A small-molecule ligand and the protein it binds are described below.
Small molecule (SMILES): C[C@@H]1CC[C@@]2(OC1)O[C@H]1[C@@H](O)[C@H]3[C@@H]4CC[C@H]5C[C@@H](O[C@@H]6O[C@H](CO)[C@H](O[C@@H]7O[C@H](CO)[C@@H](O)[C@H](O[C@@H]8OC[C@@H](O)[C@H](O)[C@H]8O)[C@H]7O[C@@H]7O[C@H](CO)[C@H](O)[C@H](O[C@@H]8O[C@H](CO)[C@@H](O)[C@H](O)[C@H]8O)[C@H]7O)[C@H](O)[C@H]6O)[C@H](O)C[C@]5(C)[C@H]4CC[C@]3(C)[C@H]1[C@@H]2C

Binding-site contacts:
Ligand atom C19 contacts residue THR849 of chain 1.C at 4.0 Å.
Ligand atom C85 contacts residue GLY841 of chain 1.C at 4.3 Å.
Ligand atom C10 contacts residue ILE845 of chain 1.C at 4.5 Å (hydrophobic).
Ligand atom O78 contacts residue ASP850 of chain 1.C at 4.5 Å.
Ligand atom C02 contacts residue LEU840 of chain 1.C at 4.3 Å (hydrophobic).
Ligand atom C01 contacts residue LEU840 of chain 1.C at 4.5 Å (hydrophobic).
Ligand atom C17 contacts residue ILE845 of chain 1.C at 4.2 Å (hydrophobic).
Ligand atom O82 contacts residue ILE845 of chain 1.C at 3.9 Å.
Ligand atom O84 contacts residue GLY844 of chain 1.C at 4.5 Å.
Ligand atom C81 contacts residue GLY844 of chain 1.C at 3.3 Å.
Ligand atom C18 contacts residue THR849 of chain 1.C at 4.2 Å.
Ligand atom C24 contacts residue THR849 of chain 1.C at 4.5 Å.
Ligand atom C02 contacts residue GLY841 of chain 1.C at 4.2 Å.
Ligand atom C81 contacts residue ILE845 of chain 1.C at 4.3 Å (hydrophobic).
Ligand atom C27 contacts residue ASP850 of chain 1.C at 4.5 Å.
Ligand atom C85 contacts residue LEU840 of chain 1.C at 3.7 Å (hydrophobic).
Ligand atom C81 contacts residue SER848 of chain 1.C at 3.4 Å.
Ligand atom C11 contacts residue ILE845 of chain 1.C at 4.1 Å (hydrophobic).

Sequence of chain 1.C:
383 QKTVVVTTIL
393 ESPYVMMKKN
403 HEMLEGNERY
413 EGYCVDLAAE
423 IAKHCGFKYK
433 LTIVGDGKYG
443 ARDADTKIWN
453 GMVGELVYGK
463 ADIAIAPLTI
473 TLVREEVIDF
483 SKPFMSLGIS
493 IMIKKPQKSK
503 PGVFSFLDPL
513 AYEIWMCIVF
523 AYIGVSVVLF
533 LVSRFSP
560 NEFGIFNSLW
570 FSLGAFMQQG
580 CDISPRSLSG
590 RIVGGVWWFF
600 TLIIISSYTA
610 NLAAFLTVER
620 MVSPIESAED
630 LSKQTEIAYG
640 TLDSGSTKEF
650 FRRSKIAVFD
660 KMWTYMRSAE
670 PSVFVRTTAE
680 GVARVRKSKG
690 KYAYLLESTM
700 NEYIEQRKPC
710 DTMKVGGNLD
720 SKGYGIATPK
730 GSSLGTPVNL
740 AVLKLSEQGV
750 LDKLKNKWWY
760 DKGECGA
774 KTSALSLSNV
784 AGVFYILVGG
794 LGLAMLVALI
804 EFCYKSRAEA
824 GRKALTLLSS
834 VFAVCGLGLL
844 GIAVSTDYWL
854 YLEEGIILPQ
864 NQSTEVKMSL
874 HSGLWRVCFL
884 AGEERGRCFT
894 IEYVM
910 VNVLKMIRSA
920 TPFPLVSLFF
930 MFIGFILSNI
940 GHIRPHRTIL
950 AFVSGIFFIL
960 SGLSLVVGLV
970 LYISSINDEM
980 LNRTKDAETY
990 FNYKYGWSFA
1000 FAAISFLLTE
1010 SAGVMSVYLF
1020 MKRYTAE